Binding-site contacts:
Ligand atom OG contacts residue GLY1 of chain 1.G at 1.9 Å.
Ligand atom C contacts residue SER93 of chain 1.B at 3.8 Å.
Ligand atom CB contacts residue GLU188 of chain 1.B at 3.4 Å.
Ligand atom O contacts residue ARG144 of chain 1.B at 3.7 Å.
Ligand atom CA contacts residue GLY1 of chain 1.G at 0.5 Å.
Ligand atom O contacts residue HIS145 of chain 1.B at 3.2 Å (h-bond).
Ligand atom N contacts residue GLU188 of chain 1.B at 2.7 Å (salt-bridge).
Ligand atom CA contacts residue SER93 of chain 1.B at 3.8 Å.
Ligand atom C contacts residue GLU188 of chain 1.B at 4.2 Å.
Ligand atom CB contacts residue PHE63 of chain 1.B at 4.1 Å (hydrophobic).
Ligand atom O contacts residue PHE63 of chain 1.B at 3.2 Å.
Ligand atom N contacts residue TYR214 of chain 1.B at 3.6 Å.
Ligand atom N contacts residue ASP91 of chain 1.B at 2.8 Å (salt-bridge).
Ligand atom OG contacts residue PRO146 of chain 1.B at 3.3 Å.
Ligand atom O contacts residue ARG98 of chain 1.B at 2.9 Å (salt-bridge).
Ligand atom OXT contacts residue PHE63 of chain 1.B at 3.6 Å.
Ligand atom CB contacts residue GLU17 of chain 1.B at 3.8 Å.
Ligand atom CA contacts residue PHE63 of chain 1.B at 3.4 Å (hydrophobic).
Ligand atom OXT contacts residue ARG98 of chain 1.B at 2.7 Å (salt-bridge).
Ligand atom OXT contacts residue HIS145 of chain 1.B at 3.9 Å.
Ligand atom CA contacts residue GLU17 of chain 1.B at 4.0 Å.
Ligand atom CB contacts residue ARG144 of chain 1.B at 3.1 Å.
Ligand atom OXT contacts residue ASP91 of chain 1.B at 3.6 Å (salt-bridge).
Ligand atom OXT contacts residue LEU92 of chain 1.B at 3.6 Å.
Ligand atom C contacts residue PHE63 of chain 1.B at 3.1 Å (hydrophobic).
Ligand atom OG contacts residue HIS145 of chain 1.B at 3.3 Å (h-bond).
Ligand atom OXT contacts residue GLY1 of chain 1.G at 0.3 Å (h-bond).
Ligand atom C contacts residue HIS145 of chain 1.B at 3.8 Å.
Ligand atom CA contacts residue ASP91 of chain 1.B at 3.3 Å.
Ligand atom N contacts residue SER93 of chain 1.B at 2.7 Å (h-bond).
Ligand atom N contacts residue GLY1 of chain 1.G at 0.6 Å (h-bond).
Ligand atom C contacts residue ASP91 of chain 1.B at 3.9 Å.
Ligand atom OXT contacts residue SER93 of chain 1.B at 2.9 Å (h-bond).
Ligand atom C contacts residue ARG98 of chain 1.B at 3.5 Å.
Ligand atom OG contacts residue GLU188 of chain 1.B at 2.6 Å (salt-bridge).
Ligand atom OG contacts residue ARG144 of chain 1.B at 3.0 Å.
Ligand atom CA contacts residue GLU188 of chain 1.B at 3.6 Å.
Ligand atom CB contacts residue GLY1 of chain 1.G at 1.1 Å.
Ligand atom C contacts residue GLY1 of chain 1.G at 0.3 Å.
Ligand atom O contacts residue GLY1 of chain 1.G at 0.4 Å (h-bond).

Sequence of chain 1.B:
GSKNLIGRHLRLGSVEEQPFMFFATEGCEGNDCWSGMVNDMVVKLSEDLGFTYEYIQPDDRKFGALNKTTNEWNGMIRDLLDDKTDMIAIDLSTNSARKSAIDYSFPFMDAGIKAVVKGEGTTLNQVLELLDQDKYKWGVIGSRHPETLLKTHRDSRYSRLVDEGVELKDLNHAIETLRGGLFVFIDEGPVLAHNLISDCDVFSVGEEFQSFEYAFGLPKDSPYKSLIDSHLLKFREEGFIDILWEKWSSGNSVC

This protein binds this small molecule.
Small molecule (SMILES): N[C@H](CO)C(=O)O